Sequence of chain 1.D:
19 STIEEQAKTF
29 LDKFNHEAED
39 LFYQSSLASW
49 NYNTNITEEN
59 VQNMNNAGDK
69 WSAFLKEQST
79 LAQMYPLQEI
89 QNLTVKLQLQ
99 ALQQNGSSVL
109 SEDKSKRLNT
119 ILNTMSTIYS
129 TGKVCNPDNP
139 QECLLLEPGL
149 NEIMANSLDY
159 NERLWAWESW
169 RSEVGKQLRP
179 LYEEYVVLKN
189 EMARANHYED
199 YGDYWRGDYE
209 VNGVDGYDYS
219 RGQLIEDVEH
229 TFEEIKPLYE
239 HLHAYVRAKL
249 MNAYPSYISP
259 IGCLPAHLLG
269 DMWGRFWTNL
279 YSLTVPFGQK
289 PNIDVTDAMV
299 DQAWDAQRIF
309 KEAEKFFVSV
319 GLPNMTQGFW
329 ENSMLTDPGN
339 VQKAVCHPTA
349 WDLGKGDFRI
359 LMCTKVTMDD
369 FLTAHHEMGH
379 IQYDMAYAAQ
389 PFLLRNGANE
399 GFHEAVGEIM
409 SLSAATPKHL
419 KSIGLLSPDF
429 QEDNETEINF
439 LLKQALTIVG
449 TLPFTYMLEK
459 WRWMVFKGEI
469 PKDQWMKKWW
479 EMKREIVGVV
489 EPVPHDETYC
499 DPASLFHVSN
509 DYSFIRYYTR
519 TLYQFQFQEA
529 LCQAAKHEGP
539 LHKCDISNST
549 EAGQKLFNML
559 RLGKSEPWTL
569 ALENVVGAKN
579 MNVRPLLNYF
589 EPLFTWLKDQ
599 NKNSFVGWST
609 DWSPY

The small molecule below binds the protein below.
Small molecule (SMILES): CC(=O)N[C@@H]1[C@@H](O)[C@H](O)[C@@H](CO)O[C@H]1O

Binding-site contacts:
Ligand atom O6 contacts residue THR548 of chain 1.D at 3.9 Å.
Ligand atom C1 contacts residue THR548 of chain 1.D at 3.8 Å.
Ligand atom C4 contacts residue ASN546 of chain 1.D at 4.2 Å.
Ligand atom C5 contacts residue ASN546 of chain 1.D at 3.7 Å.
Ligand atom C5 contacts residue THR548 of chain 1.D at 3.5 Å.
Ligand atom C7 contacts residue ASN546 of chain 1.D at 3.4 Å.
Ligand atom C1 contacts residue ASN546 of chain 1.D at 1.4 Å.
Ligand atom C8 contacts residue ASN546 of chain 1.D at 3.9 Å.
Ligand atom C6 contacts residue THR548 of chain 1.D at 3.3 Å.
Ligand atom O5 contacts residue THR548 of chain 1.D at 3.8 Å.
Ligand atom O5 contacts residue ASN546 of chain 1.D at 2.4 Å (h-bond).
Ligand atom O7 contacts residue ASN546 of chain 1.D at 3.4 Å (h-bond).
Ligand atom C3 contacts residue ASN546 of chain 1.D at 3.8 Å.
Ligand atom C2 contacts residue ASN546 of chain 1.D at 2.5 Å.
Ligand atom N2 contacts residue ASN546 of chain 1.D at 2.9 Å (h-bond).